Binding-site contacts:
Ligand atom C17 contacts residue LEU48 of chain 1.A at 3.6 Å (hydrophobic).
Ligand atom C18 contacts residue LEU23 of chain 1.B at 3.9 Å (hydrophobic).
Ligand atom C16 contacts residue LEU48 of chain 1.A at 3.7 Å (hydrophobic).
Ligand atom CL19 contacts residue ARG22 of chain 1.B at 3.8 Å.
Ligand atom C06 contacts residue TYR82 of chain 1.A at 3.6 Å (hydrophobic).
Ligand atom CL19 contacts residue PHE49 of chain 1.A at 3.6 Å.
Ligand atom C14 contacts residue GLU26 of chain 1.B at 3.7 Å.
Ligand atom C05 contacts residue LEU114 of chain 1.B at 3.7 Å (hydrophobic).
Ligand atom C21 contacts residue GLU26 of chain 1.B at 3.4 Å.
Ligand atom C25 contacts residue HIS60 of chain 1.B at 3.5 Å.
Ligand atom C30 contacts residue TRP90 of chain 1.B at 3.5 Å (hydrophobic).
Ligand atom C15 contacts residue GLU26 of chain 1.B at 3.6 Å.
Ligand atom C24 contacts residue GLU26 of chain 1.B at 3.5 Å.
Ligand atom C17 contacts residue LEU23 of chain 1.B at 3.5 Å (hydrophobic).
Ligand atom C01 contacts residue VAL92 of chain 1.B at 3.3 Å (hydrophobic).
Ligand atom C08 contacts residue TYR62 of chain 1.B at 3.9 Å (hydrophobic).
Ligand atom C08 contacts residue TRP90 of chain 1.B at 3.8 Å (hydrophobic).
Ligand atom C18 contacts residue PHE49 of chain 1.A at 3.9 Å (hydrophobic).
Ligand atom N23 contacts residue GLU26 of chain 1.B at 2.7 Å (salt-bridge).
Ligand atom C29 contacts residue HIS60 of chain 1.B at 3.9 Å.
Ligand atom N09 contacts residue TYR62 of chain 1.B at 2.9 Å (h-bond).
Ligand atom C02 contacts residue VAL92 of chain 1.B at 3.2 Å (hydrophobic).
Ligand atom C21 contacts residue SER52 of chain 1.A at 3.3 Å.
Ligand atom C11 contacts residue TYR62 of chain 1.B at 3.2 Å (hydrophobic).
Ligand atom C30 contacts residue TYR62 of chain 1.B at 3.4 Å (hydrophobic).
Ligand atom C31 contacts residue TYR62 of chain 1.B at 3.5 Å (hydrophobic).
Ligand atom C02 contacts residue TYR62 of chain 1.B at 3.7 Å (hydrophobic).
Ligand atom C10 contacts residue TYR62 of chain 1.B at 3.3 Å (hydrophobic).
Ligand atom C01 contacts residue TYR62 of chain 1.B at 3.4 Å (hydrophobic).
Ligand atom C29 contacts residue TYR62 of chain 1.B at 3.4 Å (hydrophobic).
Ligand atom C22 contacts residue GLU26 of chain 1.B at 3.8 Å.
Ligand atom C04 contacts residue THR79 of chain 1.A at 3.5 Å.
Ligand atom C20 contacts residue GLU26 of chain 1.B at 3.7 Å.
Ligand atom C04 contacts residue LEU114 of chain 1.B at 3.6 Å (hydrophobic).
Ligand atom CL19 contacts residue LEU23 of chain 1.B at 3.5 Å.
Ligand atom C03 contacts residue VAL92 of chain 1.B at 3.8 Å (hydrophobic).
Ligand atom C20 contacts residue SER52 of chain 1.A at 3.5 Å.
Ligand atom C28 contacts residue TYR62 of chain 1.B at 3.2 Å (hydrophobic).
Ligand atom C20 contacts residue ARG22 of chain 1.B at 3.8 Å.
Ligand atom O27 contacts residue LEU48 of chain 1.A at 3.6 Å.

Sequence of chain 1.A:
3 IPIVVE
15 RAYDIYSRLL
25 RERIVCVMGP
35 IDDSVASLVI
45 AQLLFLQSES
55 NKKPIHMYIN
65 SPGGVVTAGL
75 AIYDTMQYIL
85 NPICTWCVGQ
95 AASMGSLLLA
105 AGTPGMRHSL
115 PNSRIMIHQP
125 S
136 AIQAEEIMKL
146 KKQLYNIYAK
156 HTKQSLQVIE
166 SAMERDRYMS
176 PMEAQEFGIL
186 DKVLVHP

A small-molecule ligand and the protein it binds are described below.
Small molecule (SMILES): C#Cc1cccc(CN2CCC3=C(C2)C(=O)N(Cc2ccc(Cl)cc2)C2=NCCN23)c1

Sequence of chain 1.B:
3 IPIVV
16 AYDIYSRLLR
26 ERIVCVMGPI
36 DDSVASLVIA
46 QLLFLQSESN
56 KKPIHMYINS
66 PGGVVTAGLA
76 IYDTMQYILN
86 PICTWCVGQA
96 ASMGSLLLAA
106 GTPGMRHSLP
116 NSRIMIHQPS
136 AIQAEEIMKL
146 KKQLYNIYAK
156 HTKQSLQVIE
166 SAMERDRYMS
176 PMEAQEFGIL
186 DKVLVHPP